The protein below binds the small molecule below.
Small molecule (SMILES): CC(=O)N[C@@H]1[C@@H](O)[C@H](O)[C@@H](CO)O[C@H]1O

Binding-site contacts:
Ligand atom C1 contacts residue ASN255 of chain 2.A at 1.4 Å.
Ligand atom N2 contacts residue ASN255 of chain 2.A at 3.0 Å (h-bond).
Ligand atom O7 contacts residue ASN255 of chain 2.A at 3.8 Å.
Ligand atom C4 contacts residue ASN255 of chain 2.A at 4.2 Å.
Ligand atom O7 contacts residue TYR252 of chain 2.A at 3.7 Å.
Ligand atom O7 contacts residue LYS315 of chain 2.A at 3.9 Å.
Ligand atom C8 contacts residue PRO307 of chain 2.A at 3.9 Å (hydrophobic).
Ligand atom C8 contacts residue ASP251 of chain 2.A at 4.5 Å.
Ligand atom C8 contacts residue PHE305 of chain 2.A at 4.4 Å (hydrophobic).
Ligand atom C7 contacts residue ASN255 of chain 2.A at 3.6 Å.
Ligand atom C2 contacts residue ASN255 of chain 2.A at 2.4 Å.
Ligand atom C5 contacts residue ASN255 of chain 2.A at 3.6 Å.
Ligand atom O5 contacts residue ASN255 of chain 2.A at 2.3 Å (h-bond).
Ligand atom C7 contacts residue TYR252 of chain 2.A at 4.1 Å (hydrophobic).
Ligand atom C8 contacts residue TYR252 of chain 2.A at 3.6 Å (hydrophobic).
Ligand atom C3 contacts residue ASN255 of chain 2.A at 3.8 Å.

Sequence of chain 2.A:
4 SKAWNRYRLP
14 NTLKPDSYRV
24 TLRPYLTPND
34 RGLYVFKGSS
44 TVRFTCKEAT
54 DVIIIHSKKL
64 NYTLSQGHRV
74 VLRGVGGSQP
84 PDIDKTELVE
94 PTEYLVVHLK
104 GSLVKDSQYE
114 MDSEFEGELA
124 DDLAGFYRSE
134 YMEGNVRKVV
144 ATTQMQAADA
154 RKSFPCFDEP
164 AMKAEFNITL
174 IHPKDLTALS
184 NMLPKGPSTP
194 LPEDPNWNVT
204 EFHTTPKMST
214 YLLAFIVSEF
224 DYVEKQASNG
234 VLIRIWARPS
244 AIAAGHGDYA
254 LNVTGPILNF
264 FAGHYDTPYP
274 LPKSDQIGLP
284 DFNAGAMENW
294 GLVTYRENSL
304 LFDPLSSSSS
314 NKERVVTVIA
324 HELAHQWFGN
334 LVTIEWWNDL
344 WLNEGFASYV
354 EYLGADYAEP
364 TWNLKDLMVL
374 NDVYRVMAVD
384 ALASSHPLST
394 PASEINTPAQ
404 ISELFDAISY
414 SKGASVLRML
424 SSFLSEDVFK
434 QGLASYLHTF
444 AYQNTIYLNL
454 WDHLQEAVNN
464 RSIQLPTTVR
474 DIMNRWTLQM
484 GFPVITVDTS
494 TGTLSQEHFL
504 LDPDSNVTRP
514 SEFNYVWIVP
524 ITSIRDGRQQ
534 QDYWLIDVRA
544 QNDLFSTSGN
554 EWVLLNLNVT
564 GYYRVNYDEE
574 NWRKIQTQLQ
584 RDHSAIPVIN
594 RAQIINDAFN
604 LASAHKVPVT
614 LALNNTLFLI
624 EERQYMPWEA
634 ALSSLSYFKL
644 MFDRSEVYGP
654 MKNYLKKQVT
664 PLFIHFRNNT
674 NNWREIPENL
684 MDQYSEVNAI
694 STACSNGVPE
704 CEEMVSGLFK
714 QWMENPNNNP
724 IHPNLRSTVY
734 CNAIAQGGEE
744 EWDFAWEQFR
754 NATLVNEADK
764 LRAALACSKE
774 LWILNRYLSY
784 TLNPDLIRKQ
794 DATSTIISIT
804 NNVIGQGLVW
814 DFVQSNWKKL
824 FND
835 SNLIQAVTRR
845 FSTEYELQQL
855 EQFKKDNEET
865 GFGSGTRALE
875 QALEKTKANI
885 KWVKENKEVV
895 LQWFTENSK